A small-molecule ligand and the protein it binds are described below.
Small molecule (SMILES): Nc1ncnc2c1ncn2[C@@H]1O[C@H](CO[P](=O)(O)O[P](=O)(O)NP(=O)(O)O)[C@@H](O)[C@H]1O

Binding-site contacts:
Ligand atom PA contacts residue LYS64 of chain 1.A at 3.8 Å.
Ligand atom O1B contacts residue LYS64 of chain 1.A at 3.4 Å (salt-bridge).
Ligand atom C4' contacts residue VAL49 of chain 1.A at 3.8 Å (hydrophobic).
Ligand atom C5 contacts residue ILE62 of chain 1.A at 3.8 Å (hydrophobic).
Ligand atom PG contacts residue ASP171 of chain 1.A at 3.3 Å.
Ligand atom PB contacts residue SER47 of chain 1.A at 3.6 Å.
Ligand atom O1G contacts residue ASP171 of chain 1.A at 3.4 Å (salt-bridge).
Ligand atom N1 contacts residue ILE62 of chain 1.A at 3.3 Å.
Ligand atom C6 contacts residue ILE62 of chain 1.A at 3.3 Å (hydrophobic).
Ligand atom O4' contacts residue VAL49 of chain 1.A at 3.1 Å.
Ligand atom O3G contacts residue LYS154 of chain 1.A at 3.7 Å.
Ligand atom O3A contacts residue LYS64 of chain 1.A at 3.5 Å.
Ligand atom O3' contacts residue HIS156 of chain 1.A at 3.1 Å.
Ligand atom O5' contacts residue VAL49 of chain 1.A at 3.4 Å.
Ligand atom N3B contacts residue ASP171 of chain 1.A at 3.6 Å.
Ligand atom O3G contacts residue ASP171 of chain 1.A at 2.6 Å (salt-bridge).
Ligand atom PG contacts residue MG1 of chain 1.C at 3.3 Å.
Ligand atom O1A contacts residue ILE170 of chain 1.A at 3.8 Å.
Ligand atom O3G contacts residue ASP152 of chain 1.A at 3.9 Å.
Ligand atom C6 contacts residue GLU110 of chain 1.A at 3.8 Å.
Ligand atom C5' contacts residue VAL49 of chain 1.A at 3.6 Å (hydrophobic).
Ligand atom O1A contacts residue MG1 of chain 1.C at 2.5 Å.
Ligand atom N6 contacts residue VAL112 of chain 1.A at 3.9 Å.
Ligand atom C2 contacts residue VAL112 of chain 1.A at 3.4 Å (hydrophobic).
Ligand atom O2B contacts residue GLY44 of chain 1.A at 3.7 Å.
Ligand atom N1 contacts residue VAL112 of chain 1.A at 3.2 Å (h-bond).
Ligand atom O3A contacts residue SER47 of chain 1.A at 3.4 Å (h-bond).
Ligand atom O1B contacts residue ASP171 of chain 1.A at 2.8 Å (salt-bridge).
Ligand atom O1A contacts residue ASP171 of chain 1.A at 3.2 Å (salt-bridge).
Ligand atom N7 contacts residue ILE62 of chain 1.A at 3.9 Å.
Ligand atom C2 contacts residue ILE62 of chain 1.A at 3.7 Å (hydrophobic).
Ligand atom N6 contacts residue ILE62 of chain 1.A at 3.5 Å.
Ligand atom N6 contacts residue GLU110 of chain 1.A at 2.8 Å (salt-bridge).
Ligand atom N9 contacts residue VAL49 of chain 1.A at 3.9 Å.
Ligand atom N3B contacts residue MG1 of chain 1.C at 3.0 Å.
Ligand atom O2A contacts residue LYS64 of chain 1.A at 2.8 Å (salt-bridge).
Ligand atom O2B contacts residue SER47 of chain 1.A at 2.7 Å (h-bond).
Ligand atom O3G contacts residue MG1 of chain 1.C at 2.5 Å.
Ligand atom C1' contacts residue VAL49 of chain 1.A at 3.9 Å (hydrophobic).
Ligand atom PB contacts residue ASP171 of chain 1.A at 3.9 Å.

Sequence of chain 1.A:
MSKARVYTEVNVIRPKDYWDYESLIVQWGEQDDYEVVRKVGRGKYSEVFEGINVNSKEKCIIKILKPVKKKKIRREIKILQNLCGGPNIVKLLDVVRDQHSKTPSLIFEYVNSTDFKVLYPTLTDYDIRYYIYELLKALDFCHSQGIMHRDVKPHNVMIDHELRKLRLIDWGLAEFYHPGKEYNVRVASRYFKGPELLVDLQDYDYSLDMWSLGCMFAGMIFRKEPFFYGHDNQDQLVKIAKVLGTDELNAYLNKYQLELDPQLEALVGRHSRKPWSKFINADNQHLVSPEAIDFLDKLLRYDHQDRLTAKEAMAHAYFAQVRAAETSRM